Sequence of chain 3.A:
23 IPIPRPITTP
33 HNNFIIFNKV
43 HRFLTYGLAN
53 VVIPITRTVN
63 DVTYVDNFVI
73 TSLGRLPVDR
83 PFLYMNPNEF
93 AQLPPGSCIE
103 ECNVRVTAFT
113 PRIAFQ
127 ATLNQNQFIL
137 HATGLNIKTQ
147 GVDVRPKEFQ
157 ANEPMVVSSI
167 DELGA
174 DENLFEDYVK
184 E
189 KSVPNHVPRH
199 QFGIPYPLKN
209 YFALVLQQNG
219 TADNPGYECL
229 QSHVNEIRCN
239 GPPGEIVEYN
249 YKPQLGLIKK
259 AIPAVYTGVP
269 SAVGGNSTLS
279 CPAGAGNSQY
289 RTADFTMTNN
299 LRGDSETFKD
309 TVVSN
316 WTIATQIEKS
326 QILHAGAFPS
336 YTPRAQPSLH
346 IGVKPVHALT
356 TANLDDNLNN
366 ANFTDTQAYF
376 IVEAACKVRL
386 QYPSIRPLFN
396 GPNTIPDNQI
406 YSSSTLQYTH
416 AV

Binding-site contacts:
Ligand atom C3' contacts residue PHE333 of chain 3.A at 3.8 Å (hydrophobic).
Ligand atom O4 contacts residue ALA259 of chain 3.A at 3.2 Å.
Ligand atom O2 contacts residue LEU328 of chain 3.A at 2.2 Å.
Ligand atom C4 contacts residue PRO334 of chain 3.A at 3.6 Å (hydrophobic).
Ligand atom C7 contacts residue TYR336 of chain 3.A at 3.6 Å (hydrophobic).
Ligand atom C5' contacts residue GLN252 of chain 3.A at 3.4 Å.
Ligand atom C5 contacts residue GLY98 of chain 3.A at 2.9 Å.
Ligand atom C4' contacts residue LEU328 of chain 3.A at 4.1 Å (hydrophobic).
Ligand atom OP2 contacts residue GLU102 of chain 3.A at 3.5 Å (salt-bridge).
Ligand atom C6 contacts residue PHE333 of chain 3.A at 3.7 Å (hydrophobic).
Ligand atom C2' contacts residue LEU328 of chain 3.A at 3.7 Å (hydrophobic).
Ligand atom O4 contacts residue GLY98 of chain 3.A at 2.8 Å (h-bond).
Ligand atom C1' contacts residue PHE333 of chain 3.A at 3.1 Å (hydrophobic).
Ligand atom C2' contacts residue PHE333 of chain 3.A at 2.9 Å (hydrophobic).
Ligand atom O5' contacts residue LEU328 of chain 3.A at 3.6 Å.
Ligand atom OP1 contacts residue GLN252 of chain 3.A at 3.7 Å.
Ligand atom P contacts residue PHE333 of chain 3.A at 3.8 Å.
Ligand atom O4' contacts residue LEU328 of chain 3.A at 3.0 Å.
Ligand atom OP2 contacts residue ARG391 of chain 3.A at 3.9 Å.
Ligand atom N3 contacts residue LEU328 of chain 3.A at 3.9 Å.
Ligand atom C2 contacts residue PRO334 of chain 3.A at 3.7 Å (hydrophobic).
Ligand atom C1' contacts residue LEU328 of chain 3.A at 3.9 Å (hydrophobic).
Ligand atom OP2 contacts residue GLN252 of chain 3.A at 4.1 Å.
Ligand atom O4' contacts residue GLN252 of chain 3.A at 3.9 Å.
Ligand atom C5' contacts residue PHE333 of chain 3.A at 3.2 Å (hydrophobic).
Ligand atom O5' contacts residue GLN252 of chain 3.A at 3.1 Å (h-bond).
Ligand atom OP2 contacts residue PHE333 of chain 3.A at 3.3 Å.
Ligand atom C4 contacts residue GLY98 of chain 3.A at 3.2 Å.
Ligand atom O3' contacts residue PHE333 of chain 3.A at 3.5 Å.
Ligand atom N1 contacts residue PHE333 of chain 3.A at 3.8 Å.
Ligand atom OP1 contacts residue ARG391 of chain 3.A at 3.8 Å.
Ligand atom C2 contacts residue LEU328 of chain 3.A at 3.0 Å (hydrophobic).
Ligand atom C6 contacts residue GLY98 of chain 3.A at 4.1 Å.
Ligand atom O4 contacts residue PRO334 of chain 3.A at 3.7 Å.
Ligand atom O2 contacts residue PRO334 of chain 3.A at 3.8 Å.
Ligand atom O4' contacts residue PRO334 of chain 3.A at 4.0 Å.
Ligand atom N3 contacts residue PRO334 of chain 3.A at 3.5 Å.
Ligand atom O5' contacts residue PHE333 of chain 3.A at 3.8 Å.
Ligand atom N1 contacts residue LEU328 of chain 3.A at 3.8 Å.
Ligand atom C4' contacts residue GLN252 of chain 3.A at 3.5 Å.

A small-molecule ligand and the protein it binds are described below.
Small molecule (SMILES): Cc1cn([C@H]2C[C@H](O[P](=O)(O)OC[C@H]3O[C@@H](n4cc(C)c(=O)[nH]c4=O)C[C@@H]3O)[C@@H](CO[P](=O)(O)O[C@H]3C[C@H](n4ccc(=O)[nH]c4=O)O[C@@H]3COP(=O)=O)O2)c(=O)[nH]c1=O